Binding-site contacts:
Ligand atom C contacts residue GLU285 of chain 1.F at 3.9 Å.
Ligand atom O contacts residue MN1 of chain 1.DA at 1.9 Å.
Ligand atom CA contacts residue ASP309 of chain 1.F at 3.0 Å.
Ligand atom CB contacts residue MN1 of chain 1.DA at 3.5 Å.
Ligand atom OXT contacts residue MN1 of chain 1.DA at 3.0 Å.
Ligand atom O contacts residue ASP309 of chain 1.F at 3.6 Å (salt-bridge).
Ligand atom OXT contacts residue PHE257 of chain 1.F at 3.7 Å.
Ligand atom CA contacts residue MN1 of chain 1.DA at 3.0 Å.
Ligand atom O contacts residue SER256 of chain 1.F at 3.9 Å.
Ligand atom O3 contacts residue MN1 of chain 1.DA at 3.9 Å.
Ligand atom CB contacts residue ASP309 of chain 1.F at 4.1 Å.
Ligand atom O contacts residue LYS128 of chain 1.F at 3.7 Å.
Ligand atom OXT contacts residue ASP309 of chain 1.F at 2.9 Å (salt-bridge).
Ligand atom C contacts residue MN1 of chain 1.DA at 2.3 Å.
Ligand atom C contacts residue ASP309 of chain 1.F at 2.9 Å.
Ligand atom O3 contacts residue ASN223 of chain 1.F at 4.1 Å.
Ligand atom O3 contacts residue ASP309 of chain 1.F at 3.0 Å (salt-bridge).
Ligand atom CB contacts residue GLU131 of chain 1.F at 4.3 Å.
Ligand atom OXT contacts residue GLU285 of chain 1.F at 3.4 Å (salt-bridge).
Ligand atom O contacts residue GLU285 of chain 1.F at 3.6 Å.

Sequence of chain 1.F:
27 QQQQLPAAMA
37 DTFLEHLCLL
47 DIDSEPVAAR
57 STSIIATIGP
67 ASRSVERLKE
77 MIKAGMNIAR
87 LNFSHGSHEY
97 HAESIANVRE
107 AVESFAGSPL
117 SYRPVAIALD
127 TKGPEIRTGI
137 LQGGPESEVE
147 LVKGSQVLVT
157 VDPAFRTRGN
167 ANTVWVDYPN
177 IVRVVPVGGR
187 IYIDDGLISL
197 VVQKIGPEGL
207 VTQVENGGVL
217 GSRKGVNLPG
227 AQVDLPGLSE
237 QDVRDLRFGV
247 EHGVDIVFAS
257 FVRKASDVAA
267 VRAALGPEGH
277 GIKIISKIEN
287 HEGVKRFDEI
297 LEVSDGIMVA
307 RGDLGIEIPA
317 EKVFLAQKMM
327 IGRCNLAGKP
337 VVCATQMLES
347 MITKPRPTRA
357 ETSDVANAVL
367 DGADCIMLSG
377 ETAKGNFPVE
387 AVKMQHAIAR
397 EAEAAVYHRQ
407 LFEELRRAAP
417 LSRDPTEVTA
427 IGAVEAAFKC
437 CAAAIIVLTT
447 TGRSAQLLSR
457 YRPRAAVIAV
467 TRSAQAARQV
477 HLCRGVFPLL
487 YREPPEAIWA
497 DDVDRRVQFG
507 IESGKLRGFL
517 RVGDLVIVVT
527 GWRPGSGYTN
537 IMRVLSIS

This small molecule binds to this protein.
Small molecule (SMILES): CC(=O)C(=O)O